Sequence of chain 1.H:
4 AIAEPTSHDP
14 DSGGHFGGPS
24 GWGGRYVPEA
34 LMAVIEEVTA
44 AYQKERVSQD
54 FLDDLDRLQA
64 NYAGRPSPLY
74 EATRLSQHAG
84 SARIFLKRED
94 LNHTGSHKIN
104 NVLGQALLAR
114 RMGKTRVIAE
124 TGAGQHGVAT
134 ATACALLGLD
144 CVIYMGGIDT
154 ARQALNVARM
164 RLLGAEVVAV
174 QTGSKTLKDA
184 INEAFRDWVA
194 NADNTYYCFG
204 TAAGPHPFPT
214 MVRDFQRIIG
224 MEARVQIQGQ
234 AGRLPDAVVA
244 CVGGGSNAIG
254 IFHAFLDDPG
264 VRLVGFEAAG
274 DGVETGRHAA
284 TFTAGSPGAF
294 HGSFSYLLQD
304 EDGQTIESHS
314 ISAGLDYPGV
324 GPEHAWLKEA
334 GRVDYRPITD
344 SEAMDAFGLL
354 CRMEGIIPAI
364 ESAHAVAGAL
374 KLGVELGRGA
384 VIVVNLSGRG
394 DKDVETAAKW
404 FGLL

This small molecule binds to this protein.
Small molecule (SMILES): CNS(=O)(=O)c1ccc2c(c1)CCN2C(=O)c1ccccc1F

Sequence of chain 1.G:
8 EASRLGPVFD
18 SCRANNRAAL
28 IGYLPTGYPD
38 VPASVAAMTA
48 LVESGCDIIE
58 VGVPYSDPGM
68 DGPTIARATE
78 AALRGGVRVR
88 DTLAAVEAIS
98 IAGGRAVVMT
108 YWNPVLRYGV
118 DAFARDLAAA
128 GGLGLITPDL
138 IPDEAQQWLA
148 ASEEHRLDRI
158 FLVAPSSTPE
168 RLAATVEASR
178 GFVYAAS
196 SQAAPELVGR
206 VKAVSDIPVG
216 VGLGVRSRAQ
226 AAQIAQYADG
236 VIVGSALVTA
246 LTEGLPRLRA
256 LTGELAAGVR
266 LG

Binding-site contacts:
Ligand atom C10 contacts residue TYR29 of chain 1.H at 3.4 Å (hydrophobic).
Ligand atom C15 contacts residue HIS294 of chain 1.H at 3.7 Å.
Ligand atom N02 contacts residue ASP136 of chain 1.G at 2.8 Å (salt-bridge).
Ligand atom O16 contacts residue PRO208 of chain 1.H at 3.3 Å.
Ligand atom C09 contacts residue PHE188 of chain 1.H at 3.4 Å (hydrophobic).
Ligand atom C07 contacts residue PHE188 of chain 1.H at 3.5 Å (hydrophobic).
Ligand atom N12 contacts residue PHE188 of chain 1.H at 3.5 Å.
Ligand atom C08 contacts residue PHE188 of chain 1.H at 3.4 Å (hydrophobic).
Ligand atom C19 contacts residue PHE202 of chain 1.H at 3.3 Å (hydrophobic).
Ligand atom O16 contacts residue GLY295 of chain 1.H at 3.6 Å.
Ligand atom C14 contacts residue PHE188 of chain 1.H at 3.4 Å (hydrophobic).
Ligand atom O05 contacts residue TYR108 of chain 1.G at 3.7 Å.
Ligand atom C14 contacts residue HIS294 of chain 1.H at 3.7 Å.
Ligand atom C18 contacts residue GLY207 of chain 1.H at 3.7 Å.
Ligand atom N12 contacts residue HIS294 of chain 1.H at 3.6 Å.
Ligand atom C11 contacts residue TYR29 of chain 1.H at 3.3 Å (hydrophobic).
Ligand atom C13 contacts residue HIS294 of chain 1.H at 3.7 Å.
Ligand atom O05 contacts residue ASP136 of chain 1.G at 3.3 Å.
Ligand atom O04 contacts residue GLY66 of chain 1.G at 2.9 Å (h-bond).
Ligand atom C18 contacts residue PRO208 of chain 1.H at 3.6 Å (hydrophobic).
Ligand atom C13 contacts residue ILE184 of chain 1.H at 3.6 Å (hydrophobic).
Ligand atom O16 contacts residue VAL30 of chain 1.H at 3.3 Å.
Ligand atom C01 contacts residue ASP64 of chain 1.G at 3.4 Å.
Ligand atom F23 contacts residue TRP191 of chain 1.H at 3.6 Å.
Ligand atom C01 contacts residue ASP136 of chain 1.G at 3.7 Å.
Ligand atom C06 contacts residue PHE188 of chain 1.H at 3.5 Å (hydrophobic).
Ligand atom O04 contacts residue TYR108 of chain 1.G at 3.4 Å.
Ligand atom C01 contacts residue TYR108 of chain 1.G at 3.5 Å (hydrophobic).
Ligand atom C17 contacts residue PRO208 of chain 1.H at 3.4 Å (hydrophobic).
Ligand atom N02 contacts residue TYR108 of chain 1.G at 3.2 Å.
Ligand atom C01 contacts residue TYR62 of chain 1.G at 3.4 Å (hydrophobic).
Ligand atom C22 contacts residue PRO208 of chain 1.H at 3.7 Å (hydrophobic).
Ligand atom C10 contacts residue PHE188 of chain 1.H at 3.5 Å (hydrophobic).
Ligand atom C21 contacts residue TYR200 of chain 1.H at 3.5 Å (hydrophobic).
Ligand atom C10 contacts residue GLY295 of chain 1.H at 3.5 Å.
Ligand atom O05 contacts residue MET67 of chain 1.G at 3.2 Å (h-bond).
Ligand atom C18 contacts residue HIS294 of chain 1.H at 3.5 Å.
Ligand atom O04 contacts residue MET67 of chain 1.G at 3.5 Å (h-bond).
Ligand atom C15 contacts residue PRO208 of chain 1.H at 3.7 Å (hydrophobic).
Ligand atom C20 contacts residue PHE202 of chain 1.H at 3.2 Å (hydrophobic).